Sequence of chain 1.A:
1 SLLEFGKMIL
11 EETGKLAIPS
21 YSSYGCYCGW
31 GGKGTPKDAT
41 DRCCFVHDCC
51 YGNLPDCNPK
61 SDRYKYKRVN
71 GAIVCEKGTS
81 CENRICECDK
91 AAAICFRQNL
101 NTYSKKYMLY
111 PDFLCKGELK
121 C

Binding-site contacts:
Ligand atom C2 contacts residue ILE18 of chain 1.A at 4.5 Å (hydrophobic).
Ligand atom C3 contacts residue GLY29 of chain 1.A at 4.3 Å.
Ligand atom O21 contacts residue LEU3 of chain 1.A at 3.4 Å.
Ligand atom C4 contacts residue GLY29 of chain 1.A at 4.0 Å.
Ligand atom C22 contacts residue LEU3 of chain 1.A at 3.5 Å (hydrophobic).
Ligand atom O25 contacts residue GLY29 of chain 1.A at 2.8 Å.
Ligand atom C3 contacts residue SER22 of chain 1.A at 4.4 Å.
Ligand atom O23 contacts residue ILE18 of chain 1.A at 4.2 Å.
Ligand atom C12 contacts residue LEU3 of chain 1.A at 4.3 Å (hydrophobic).
Ligand atom O25 contacts residue TRP30 of chain 1.A at 3.1 Å (h-bond).
Ligand atom C4 contacts residue TRP30 of chain 1.A at 4.0 Å (hydrophobic).
Ligand atom C2 contacts residue SER22 of chain 1.A at 4.4 Å.
Ligand atom C13 contacts residue LEU3 of chain 1.A at 4.2 Å (hydrophobic).

This small molecule binds to this protein.
Small molecule (SMILES): COc1cc(O)c(C(=O)/C=C/c2ccc(O)cc2)cc1CC=C(C)C